A protein and the small-molecule ligand that binds it are described below.
Small molecule (SMILES): CCCCCCCCCCCC[N+](C)(C)CCCS(=O)(=O)O

Sequence of chain 53.A:
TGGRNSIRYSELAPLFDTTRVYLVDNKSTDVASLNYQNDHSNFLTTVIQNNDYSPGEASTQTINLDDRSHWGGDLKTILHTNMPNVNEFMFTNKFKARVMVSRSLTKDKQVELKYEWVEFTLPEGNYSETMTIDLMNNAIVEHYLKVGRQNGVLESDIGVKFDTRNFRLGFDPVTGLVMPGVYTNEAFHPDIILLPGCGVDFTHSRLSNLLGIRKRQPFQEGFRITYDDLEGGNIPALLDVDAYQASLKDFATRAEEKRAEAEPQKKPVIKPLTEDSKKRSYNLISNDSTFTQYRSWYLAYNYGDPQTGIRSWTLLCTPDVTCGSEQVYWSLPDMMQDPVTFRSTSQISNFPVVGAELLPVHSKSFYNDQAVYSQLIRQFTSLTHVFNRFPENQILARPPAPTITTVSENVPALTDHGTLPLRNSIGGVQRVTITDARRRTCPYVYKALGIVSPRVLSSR

Binding-site contacts:
Ligand atom C3 contacts residue TRP374 of chain 53.A at 4.0 Å (hydrophobic).
Ligand atom O3S contacts residue ARG224 of chain 53.A at 3.8 Å.
Ligand atom O1S contacts residue TRP374 of chain 53.A at 4.0 Å.
Ligand atom O2S contacts residue LYS215 of chain 53.A at 3.1 Å (salt-bridge).
Ligand atom C2 contacts residue ARG224 of chain 53.A at 4.0 Å.
Ligand atom C3 contacts residue ASP229 of chain 53.A at 4.4 Å.
Ligand atom O1S contacts residue LYS215 of chain 53.A at 3.9 Å.
Ligand atom C2 contacts residue TRP374 of chain 53.A at 4.0 Å (hydrophobic).
Ligand atom S1 contacts residue LYS215 of chain 53.A at 4.1 Å.
Ligand atom C1 contacts residue TRP374 of chain 53.A at 3.3 Å (hydrophobic).
Ligand atom O1S contacts residue PHE223 of chain 53.A at 3.2 Å.
Ligand atom O2S contacts residue GLY222 of chain 53.A at 3.4 Å (h-bond).
Ligand atom C1 contacts residue ARG224 of chain 53.A at 4.1 Å.
Ligand atom S1 contacts residue ARG224 of chain 53.A at 4.0 Å.
Ligand atom S1 contacts residue GLY222 of chain 53.A at 3.8 Å.
Ligand atom S1 contacts residue TRP374 of chain 53.A at 4.4 Å.
Ligand atom N1 contacts residue TRP374 of chain 53.A at 3.5 Å.
Ligand atom O1S contacts residue GLY222 of chain 53.A at 3.0 Å (h-bond).
Ligand atom O1S contacts residue ARG224 of chain 53.A at 2.9 Å (salt-bridge).